The protein below binds the small molecule below.
Small molecule (SMILES): O[C@@H]1[C@@H](O)[C@H](O[C@@H]2[C@@H](O)[C@H](O[C@@H]3CO[C@@H](O)[C@H](O)[C@H]3O)OC[C@H]2O)OC[C@H]1O

Binding-site contacts:
Ligand atom O4 contacts residue TRP285 of chain 1.B at 3.5 Å.
Ligand atom C5 contacts residue GLU147 of chain 1.B at 3.5 Å.
Ligand atom C2 contacts residue TYR146 of chain 1.B at 3.5 Å (hydrophobic).
Ligand atom O2 contacts residue ALA243 of chain 1.B at 4.0 Å.
Ligand atom O5 contacts residue TRP296 of chain 1.B at 3.7 Å.
Ligand atom C1 contacts residue TYR146 of chain 1.B at 3.9 Å (hydrophobic).
Ligand atom C4 contacts residue TRP285 of chain 1.B at 3.9 Å (hydrophobic).
Ligand atom O5 contacts residue ARG247 of chain 1.B at 3.5 Å (salt-bridge).
Ligand atom C3 contacts residue TYR146 of chain 1.B at 3.5 Å (hydrophobic).
Ligand atom C5 contacts residue TRP299 of chain 1.B at 3.7 Å (hydrophobic).
Ligand atom C2 contacts residue GLU147 of chain 1.B at 3.3 Å.
Ligand atom O4 contacts residue ILE281 of chain 1.B at 3.3 Å.
Ligand atom O5 contacts residue TRP299 of chain 1.B at 3.3 Å.
Ligand atom O5 contacts residue SER188 of chain 1.B at 3.8 Å.
Ligand atom O3 contacts residue PHE294 of chain 1.B at 3.5 Å.
Ligand atom C5 contacts residue GLN43 of chain 1.B at 3.9 Å.
Ligand atom C4 contacts residue GLU147 of chain 1.B at 3.9 Å.
Ligand atom O2 contacts residue PHE215 of chain 1.B at 3.6 Å.
Ligand atom C5 contacts residue TRP152 of chain 1.B at 3.7 Å (hydrophobic).
Ligand atom O2 contacts residue ASP108 of chain 1.B at 2.7 Å (salt-bridge).
Ligand atom C3 contacts residue TRP152 of chain 1.B at 4.0 Å (hydrophobic).
Ligand atom O5 contacts residue PHE215 of chain 1.B at 3.5 Å.
Ligand atom C1 contacts residue GLU147 of chain 1.B at 3.2 Å.
Ligand atom C5 contacts residue TYR67 of chain 1.B at 3.8 Å (hydrophobic).
Ligand atom O4 contacts residue TYR67 of chain 1.B at 3.9 Å.
Ligand atom O3 contacts residue ASP108 of chain 1.B at 2.4 Å (salt-bridge).
Ligand atom O2 contacts residue ASP213 of chain 1.B at 3.8 Å.
Ligand atom O4 contacts residue GLU147 of chain 1.B at 3.2 Å (salt-bridge).
Ligand atom C3 contacts residue TRP296 of chain 1.B at 3.9 Å (hydrophobic).
Ligand atom C5 contacts residue TRP296 of chain 1.B at 3.6 Å (hydrophobic).
Ligand atom O2 contacts residue GLU147 of chain 1.B at 2.6 Å (salt-bridge).
Ligand atom C2 contacts residue ASP108 of chain 1.B at 3.4 Å.
Ligand atom O4 contacts residue GLN43 of chain 1.B at 3.1 Å (h-bond).
Ligand atom O2 contacts residue TYR146 of chain 1.B at 2.7 Å (h-bond).
Ligand atom C4 contacts residue TRP299 of chain 1.B at 3.9 Å (hydrophobic).
Ligand atom C5 contacts residue TRP285 of chain 1.B at 3.8 Å (hydrophobic).
Ligand atom C3 contacts residue ASP108 of chain 1.B at 3.1 Å.
Ligand atom O5 contacts residue GLN43 of chain 1.B at 3.8 Å.
Ligand atom O3 contacts residue TRP296 of chain 1.B at 2.8 Å (h-bond).
Ligand atom C4 contacts residue GLN43 of chain 1.B at 3.6 Å.

Sequence of chain 1.B:
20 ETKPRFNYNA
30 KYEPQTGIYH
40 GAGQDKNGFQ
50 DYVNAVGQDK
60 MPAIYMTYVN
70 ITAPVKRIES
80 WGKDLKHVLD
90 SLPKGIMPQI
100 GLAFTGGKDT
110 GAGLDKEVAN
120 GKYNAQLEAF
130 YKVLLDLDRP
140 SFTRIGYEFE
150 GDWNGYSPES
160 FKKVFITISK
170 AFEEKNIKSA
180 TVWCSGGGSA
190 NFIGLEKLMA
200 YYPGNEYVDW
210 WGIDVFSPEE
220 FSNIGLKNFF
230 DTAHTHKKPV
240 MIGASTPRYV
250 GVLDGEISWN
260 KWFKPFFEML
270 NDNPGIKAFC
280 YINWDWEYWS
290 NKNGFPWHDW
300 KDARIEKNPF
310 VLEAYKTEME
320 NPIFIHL